Binding-site contacts:
Ligand atom C15 contacts residue ASP36 of chain 1.A at 3.3 Å.
Ligand atom C14 contacts residue SER220 of chain 1.A at 3.6 Å.
Ligand atom C22 contacts residue PHE113 of chain 1.A at 3.6 Å (hydrophobic).
Ligand atom O2 contacts residue TYR79 of chain 1.A at 3.1 Å.
Ligand atom C27 contacts residue LEU133 of chain 1.A at 3.7 Å (hydrophobic).
Ligand atom C30 contacts residue ASN78 of chain 1.A at 3.4 Å.
Ligand atom C8 contacts residue THR219 of chain 1.A at 3.7 Å.
Ligand atom O1 contacts residue GLY218 of chain 1.A at 3.6 Å.
Ligand atom C24 contacts residue GLY218 of chain 1.A at 3.7 Å.
Ligand atom C10 contacts residue PHE243 of chain 2.A at 3.4 Å (hydrophobic).
Ligand atom N1 contacts residue ASN78 of chain 1.A at 3.4 Å (h-bond).
Ligand atom C20 contacts residue ILE125 of chain 1.A at 3.5 Å (hydrophobic).
Ligand atom C3 contacts residue THR219 of chain 1.A at 3.5 Å.
Ligand atom C9 contacts residue PHE243 of chain 2.A at 3.6 Å (hydrophobic).
Ligand atom C25 contacts residue VAL80 of chain 1.A at 3.6 Å (hydrophobic).
Ligand atom C12 contacts residue ASP216 of chain 1.A at 3.2 Å.
Ligand atom C18 contacts residue ASP36 of chain 1.A at 3.1 Å.
Ligand atom O14 contacts residue ASP216 of chain 1.A at 2.5 Å (salt-bridge).
Ligand atom C21 contacts residue SER81 of chain 1.A at 3.7 Å.
Ligand atom C26 contacts residue TYR194 of chain 1.A at 3.7 Å (hydrophobic).
Ligand atom C9 contacts residue THR219 of chain 1.A at 3.6 Å.
Ligand atom C21 contacts residue PHE113 of chain 1.A at 3.6 Å (hydrophobic).
Ligand atom O26 contacts residue SER81 of chain 1.A at 3.0 Å (h-bond).
Ligand atom C34 contacts residue VAL80 of chain 1.A at 3.6 Å (hydrophobic).
Ligand atom C15 contacts residue GLY38 of chain 1.A at 3.5 Å.
Ligand atom O14 contacts residue ASP36 of chain 1.A at 2.6 Å (salt-bridge).
Ligand atom C2 contacts residue PRO242 of chain 2.A at 3.3 Å (hydrophobic).
Ligand atom C34 contacts residue SER81 of chain 1.A at 3.1 Å.
Ligand atom N3 contacts residue GLY38 of chain 1.A at 3.2 Å (h-bond).
Ligand atom O1 contacts residue THR219 of chain 1.A at 3.7 Å.
Ligand atom C21 contacts residue ILE125 of chain 1.A at 3.4 Å (hydrophobic).
Ligand atom C25 contacts residue SER81 of chain 1.A at 3.4 Å.
Ligand atom O26 contacts residue VAL80 of chain 1.A at 3.2 Å.
Ligand atom O2 contacts residue VAL80 of chain 1.A at 3.0 Å (h-bond).
Ligand atom C20 contacts residue TYR79 of chain 1.A at 3.3 Å (hydrophobic).
Ligand atom C12 contacts residue GLY38 of chain 1.A at 3.5 Å.
Ligand atom C15 contacts residue ASP216 of chain 1.A at 3.5 Å.
Ligand atom C6 contacts residue TYR194 of chain 1.A at 3.5 Å (hydrophobic).
Ligand atom C10 contacts residue THR219 of chain 1.A at 3.6 Å.
Ligand atom C26 contacts residue GLY38 of chain 1.A at 3.3 Å.

This small molecule binds to this protein.
Small molecule (SMILES): Cc1cccc(C)c1OCC(=O)N[C@@H](Cc1ccccc1)[C@@H](O)C[C@H](CC(C)C)NC(=O)c1cccc(N)c1

Sequence of chain 2.A:
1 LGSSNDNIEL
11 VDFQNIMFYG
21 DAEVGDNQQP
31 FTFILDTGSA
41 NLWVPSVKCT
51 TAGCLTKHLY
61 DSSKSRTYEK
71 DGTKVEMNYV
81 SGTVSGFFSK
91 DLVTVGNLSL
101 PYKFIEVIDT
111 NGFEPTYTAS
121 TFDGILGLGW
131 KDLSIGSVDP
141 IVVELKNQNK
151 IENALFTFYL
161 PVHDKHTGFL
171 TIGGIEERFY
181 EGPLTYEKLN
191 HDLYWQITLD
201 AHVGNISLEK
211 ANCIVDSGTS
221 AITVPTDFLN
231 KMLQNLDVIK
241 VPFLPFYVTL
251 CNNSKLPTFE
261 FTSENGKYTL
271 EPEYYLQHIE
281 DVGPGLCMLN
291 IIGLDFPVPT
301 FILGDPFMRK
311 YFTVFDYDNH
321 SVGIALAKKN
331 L

Sequence of chain 1.A:
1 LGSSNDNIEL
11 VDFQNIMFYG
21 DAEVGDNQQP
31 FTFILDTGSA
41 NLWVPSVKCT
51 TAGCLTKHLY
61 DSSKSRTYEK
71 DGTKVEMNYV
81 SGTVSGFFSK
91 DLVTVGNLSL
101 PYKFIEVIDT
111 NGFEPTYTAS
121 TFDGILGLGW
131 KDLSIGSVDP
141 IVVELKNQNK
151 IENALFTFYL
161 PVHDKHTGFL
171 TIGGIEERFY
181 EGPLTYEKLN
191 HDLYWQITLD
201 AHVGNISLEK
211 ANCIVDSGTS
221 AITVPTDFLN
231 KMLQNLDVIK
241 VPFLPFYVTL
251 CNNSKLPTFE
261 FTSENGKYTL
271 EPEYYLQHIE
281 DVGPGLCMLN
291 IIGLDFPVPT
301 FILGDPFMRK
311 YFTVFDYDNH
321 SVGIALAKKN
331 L